Binding-site contacts:
Ligand atom O6 contacts residue SER579 of chain 1.A at 4.2 Å.
Ligand atom C4 contacts residue SER579 of chain 1.A at 3.3 Å.
Ligand atom C7 contacts residue ASN583 of chain 1.A at 4.1 Å.
Ligand atom C1 contacts residue ASN583 of chain 1.A at 1.5 Å.
Ligand atom C2 contacts residue ASN583 of chain 1.A at 2.5 Å.
Ligand atom O5 contacts residue ALA580 of chain 1.A at 4.3 Å.
Ligand atom C6 contacts residue ASN583 of chain 1.A at 4.5 Å.
Ligand atom C5 contacts residue ASN583 of chain 1.A at 3.7 Å.
Ligand atom O5 contacts residue ASN583 of chain 1.A at 2.4 Å (h-bond).
Ligand atom C6 contacts residue GLN685 of chain 1.A at 3.5 Å.
Ligand atom C6 contacts residue SER576 of chain 1.A at 4.4 Å.
Ligand atom O5 contacts residue SER579 of chain 1.A at 3.2 Å (h-bond).
Ligand atom O6 contacts residue GLN685 of chain 1.A at 3.6 Å.
Ligand atom C6 contacts residue ALA580 of chain 1.A at 3.7 Å (hydrophobic).
Ligand atom N2 contacts residue ASN583 of chain 1.A at 3.0 Å (h-bond).
Ligand atom O6 contacts residue TYR222 of chain 1.B at 3.1 Å.
Ligand atom C6 contacts residue TYR222 of chain 1.B at 4.3 Å (hydrophobic).
Ligand atom C5 contacts residue GLN685 of chain 1.A at 3.5 Å.
Ligand atom C3 contacts residue ASN583 of chain 1.A at 3.8 Å.
Ligand atom C1 contacts residue SER579 of chain 1.A at 4.4 Å.
Ligand atom C6 contacts residue SER579 of chain 1.A at 2.9 Å.
Ligand atom C3 contacts residue SER579 of chain 1.A at 4.5 Å.
Ligand atom O4 contacts residue SER579 of chain 1.A at 4.0 Å.
Ligand atom C5 contacts residue SER579 of chain 1.A at 3.3 Å.
Ligand atom C4 contacts residue ASN583 of chain 1.A at 4.2 Å.
Ligand atom C1 contacts residue GLN685 of chain 1.A at 3.7 Å.
Ligand atom O5 contacts residue GLN685 of chain 1.A at 3.1 Å (h-bond).

Sequence of chain 1.B:
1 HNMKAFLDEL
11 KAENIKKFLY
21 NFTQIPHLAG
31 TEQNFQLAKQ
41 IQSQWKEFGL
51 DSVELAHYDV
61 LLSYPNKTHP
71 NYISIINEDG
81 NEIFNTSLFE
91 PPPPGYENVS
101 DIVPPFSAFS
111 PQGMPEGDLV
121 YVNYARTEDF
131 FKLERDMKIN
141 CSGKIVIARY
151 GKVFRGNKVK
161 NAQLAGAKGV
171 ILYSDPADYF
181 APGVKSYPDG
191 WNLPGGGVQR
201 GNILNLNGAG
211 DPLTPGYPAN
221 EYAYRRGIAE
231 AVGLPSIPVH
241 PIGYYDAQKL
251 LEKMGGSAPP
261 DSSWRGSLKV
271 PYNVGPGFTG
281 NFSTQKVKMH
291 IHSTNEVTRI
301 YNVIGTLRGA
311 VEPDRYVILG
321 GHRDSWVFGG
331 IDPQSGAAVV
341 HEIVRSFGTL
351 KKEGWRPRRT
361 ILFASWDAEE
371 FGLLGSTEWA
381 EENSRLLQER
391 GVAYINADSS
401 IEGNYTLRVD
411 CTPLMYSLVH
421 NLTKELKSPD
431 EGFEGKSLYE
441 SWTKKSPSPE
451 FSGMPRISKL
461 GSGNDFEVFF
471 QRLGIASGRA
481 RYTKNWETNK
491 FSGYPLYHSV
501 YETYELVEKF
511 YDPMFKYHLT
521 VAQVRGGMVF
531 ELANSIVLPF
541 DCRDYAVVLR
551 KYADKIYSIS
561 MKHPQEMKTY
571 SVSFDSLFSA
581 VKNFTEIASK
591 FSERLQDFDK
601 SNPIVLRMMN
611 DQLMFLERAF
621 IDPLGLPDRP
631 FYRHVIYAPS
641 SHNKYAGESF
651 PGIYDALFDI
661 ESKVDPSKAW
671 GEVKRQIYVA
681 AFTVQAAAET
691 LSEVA

Sequence of chain 1.A:
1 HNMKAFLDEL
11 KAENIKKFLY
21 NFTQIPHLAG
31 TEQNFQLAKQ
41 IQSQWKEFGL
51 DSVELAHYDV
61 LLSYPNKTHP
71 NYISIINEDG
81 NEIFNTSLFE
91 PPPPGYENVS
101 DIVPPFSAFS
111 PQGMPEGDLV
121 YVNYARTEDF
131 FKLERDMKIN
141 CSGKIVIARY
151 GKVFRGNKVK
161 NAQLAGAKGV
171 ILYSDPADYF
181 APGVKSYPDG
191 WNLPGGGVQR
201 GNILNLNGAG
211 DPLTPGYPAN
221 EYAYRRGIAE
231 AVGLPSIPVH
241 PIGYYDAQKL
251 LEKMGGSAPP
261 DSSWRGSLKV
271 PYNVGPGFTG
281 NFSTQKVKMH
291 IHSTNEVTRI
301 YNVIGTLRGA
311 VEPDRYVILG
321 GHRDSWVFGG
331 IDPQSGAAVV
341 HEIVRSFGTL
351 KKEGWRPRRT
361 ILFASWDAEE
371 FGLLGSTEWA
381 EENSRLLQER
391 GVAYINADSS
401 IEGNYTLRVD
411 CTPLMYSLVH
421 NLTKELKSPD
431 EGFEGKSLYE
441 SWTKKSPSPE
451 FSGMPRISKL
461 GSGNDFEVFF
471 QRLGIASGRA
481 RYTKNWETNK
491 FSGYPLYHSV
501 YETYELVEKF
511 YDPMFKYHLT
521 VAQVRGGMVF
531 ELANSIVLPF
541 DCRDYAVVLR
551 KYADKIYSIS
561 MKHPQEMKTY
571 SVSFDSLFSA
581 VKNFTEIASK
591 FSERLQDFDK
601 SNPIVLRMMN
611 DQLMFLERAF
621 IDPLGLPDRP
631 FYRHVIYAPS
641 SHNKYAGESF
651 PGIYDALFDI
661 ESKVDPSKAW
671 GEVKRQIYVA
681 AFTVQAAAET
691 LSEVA

A protein and the small-molecule ligand that binds it are described below.
Small molecule (SMILES): CC(=O)N[C@@H]1[C@@H](O)[C@H](O)[C@@H](CO)O[C@H]1O